Sequence of chain 1.B:
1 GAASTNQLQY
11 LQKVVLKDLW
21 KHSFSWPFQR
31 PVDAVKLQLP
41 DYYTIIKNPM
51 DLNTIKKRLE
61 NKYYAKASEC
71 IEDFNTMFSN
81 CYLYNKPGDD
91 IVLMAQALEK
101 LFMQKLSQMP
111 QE

This small molecule binds to this protein.
Small molecule (SMILES): Cc1cnc(Nc2ccc(C(=O)NC3CCN(C(=O)CCOCCOCCOCCOCCC(=O)N4CCC(NC(=O)c5ccc(Nc6ncc(C)c(Nc7ccc(Cl)c(NS(=O)(=O)C(C)(C)C)c7)n6)cc5F)CC4)CC3)c(F)c2)nc1Nc1ccc(Cl)c(NS(=O)(=O)C(C)(C)C)c1

Binding-site contacts:
Ligand atom O30 contacts residue GLN38 of chain 1.B at 3.7 Å.
Ligand atom C43 contacts residue GLN38 of chain 1.B at 3.7 Å.
Ligand atom C58 contacts residue TRP26 of chain 1.B at 3.7 Å (hydrophobic).
Ligand atom C19 contacts residue VAL35 of chain 1.B at 3.6 Å (hydrophobic).
Ligand atom N74 contacts residue ASN85 of chain 1.B at 2.9 Å (h-bond).
Ligand atom C59 contacts residue LEU37 of chain 1.B at 3.7 Å (hydrophobic).
Ligand atom C18 contacts residue GLN38 of chain 1.B at 3.6 Å.
Ligand atom O27 contacts residue GLN38 of chain 1.B at 2.6 Å (h-bond).
Ligand atom C49 contacts residue ASN85 of chain 1.B at 3.3 Å.
Ligand atom N55 contacts residue PRO27 of chain 1.B at 3.1 Å (h-bond).
Ligand atom C28 contacts residue GLN38 of chain 1.B at 3.1 Å.
Ligand atom C40 contacts residue LEU37 of chain 1.B at 3.5 Å (hydrophobic).
Ligand atom C73 contacts residue ASN85 of chain 1.B at 3.7 Å.
Ligand atom C75 contacts residue LEU39 of chain 1.B at 3.6 Å (hydrophobic).
Ligand atom N51 contacts residue ILE91 of chain 1.B at 3.7 Å.
Ligand atom F77 contacts residue LEU37 of chain 1.B at 3.4 Å.
Ligand atom CL60 contacts residue TRP26 of chain 1.B at 3.6 Å.
Ligand atom O65 contacts residue ILE91 of chain 1.B at 3.4 Å.
Ligand atom N51 contacts residue ASN85 of chain 1.B at 2.8 Å (h-bond).
Ligand atom C57 contacts residue PRO27 of chain 1.B at 3.6 Å (hydrophobic).
Ligand atom C50 contacts residue ASN85 of chain 1.B at 3.5 Å.
Ligand atom C20 contacts residue GLN38 of chain 1.B at 3.3 Å.
Ligand atom C72 contacts residue VAL32 of chain 1.B at 3.6 Å (hydrophobic).
Ligand atom O21 contacts residue GLN38 of chain 1.B at 2.9 Å (h-bond).
Ligand atom N44 contacts residue LEU37 of chain 1.B at 3.2 Å (h-bond).
Ligand atom C56 contacts residue PRO27 of chain 1.B at 3.6 Å (hydrophobic).
Ligand atom N17 contacts residue GLN38 of chain 1.B at 3.6 Å.
Ligand atom C68 contacts residue PRO27 of chain 1.B at 3.5 Å (hydrophobic).
Ligand atom C19 contacts residue LYS36 of chain 1.B at 3.6 Å.
Ligand atom C57 contacts residue LEU37 of chain 1.B at 3.7 Å (hydrophobic).
Ligand atom C56 contacts residue LEU37 of chain 1.B at 3.7 Å (hydrophobic).
Ligand atom O90 contacts residue LYS36 of chain 1.B at 3.5 Å.
Ligand atom C94 contacts residue LYS36 of chain 1.B at 3.6 Å.
Ligand atom N53 contacts residue ILE91 of chain 1.B at 3.7 Å.
Ligand atom C54 contacts residue ILE91 of chain 1.B at 3.6 Å (hydrophobic).
Ligand atom O24 contacts residue GLN38 of chain 1.B at 3.7 Å.
Ligand atom C18 contacts residue VAL35 of chain 1.B at 3.6 Å (hydrophobic).
Ligand atom C50 contacts residue LEU39 of chain 1.B at 3.5 Å (hydrophobic).
Ligand atom C72 contacts residue PRO27 of chain 1.B at 3.4 Å (hydrophobic).
Ligand atom C52 contacts residue ASN85 of chain 1.B at 3.7 Å.